This small molecule binds to this protein.
Small molecule (SMILES): CC1=CC2C3CC(CC4C(F)C(F)C(C5C(F)C(F)C(NC6C7CC8CC(C7)CC6C8)C(F)C5F)C(F)C4F)CCN3[Ru+2]34(N5C=CCCC5=C5C=CCCN53)(N3CCCCC3=C3CCCCN34)N2CC1

Binding-site contacts:
Ligand atom C19 contacts residue RFA1 of chain 1.L at 0.3 Å.
Ligand atom F57 contacts residue RFA1 of chain 1.L at 0.2 Å.
Ligand atom C43 contacts residue RFA1 of chain 1.L at 0.2 Å.
Ligand atom C40 contacts residue RFA1 of chain 1.L at 0.3 Å.
Ligand atom C29 contacts residue RFA1 of chain 1.L at 0.2 Å.
Ligand atom C50 contacts residue RFA1 of chain 1.L at 0.2 Å.
Ligand atom C41 contacts residue RFA1 of chain 1.L at 0.2 Å.
Ligand atom RU contacts residue RFA1 of chain 1.L at 0.2 Å.
Ligand atom C65 contacts residue RFA1 of chain 1.L at 0.1 Å.
Ligand atom F59 contacts residue RFA1 of chain 1.L at 0.2 Å.
Ligand atom F47 contacts residue RFA1 of chain 1.L at 0.2 Å.
Ligand atom C66 contacts residue RFA1 of chain 1.L at 0.2 Å.
Ligand atom C61 contacts residue RFA1 of chain 1.L at 0.2 Å.
Ligand atom C44 contacts residue RFA1 of chain 1.L at 0.3 Å.
Ligand atom N26 contacts residue RFA1 of chain 1.L at 0.2 Å (h-bond).
Ligand atom C68 contacts residue RFA1 of chain 1.L at 0.1 Å.
Ligand atom F46 contacts residue RFA1 of chain 1.L at 0.2 Å.
Ligand atom C55 contacts residue RFA1 of chain 1.L at 0.2 Å.
Ligand atom C52 contacts residue RFA1 of chain 1.L at 0.2 Å.
Ligand atom C42 contacts residue RFA1 of chain 1.L at 0.2 Å.
Ligand atom C24 contacts residue RFA1 of chain 1.L at 0.3 Å.
Ligand atom C21 contacts residue RFA1 of chain 1.L at 0.1 Å.
Ligand atom C70 contacts residue RFA1 of chain 1.L at 0.0 Å.
Ligand atom C64 contacts residue RFA1 of chain 1.L at 0.1 Å.
Ligand atom C62 contacts residue RFA1 of chain 1.L at 0.1 Å.
Ligand atom C36 contacts residue RFA1 of chain 1.L at 0.3 Å.
Ligand atom F56 contacts residue RFA1 of chain 1.L at 0.2 Å.
Ligand atom C67 contacts residue RFA1 of chain 1.L at 0.1 Å.
Ligand atom C69 contacts residue RFA1 of chain 1.L at 0.1 Å.
Ligand atom C20 contacts residue RFA1 of chain 1.L at 0.2 Å.
Ligand atom N25 contacts residue RFA1 of chain 1.L at 0.2 Å (h-bond).
Ligand atom F58 contacts residue RFA1 of chain 1.L at 0.2 Å.
Ligand atom C63 contacts residue RFA1 of chain 1.L at 0.2 Å.
Ligand atom N60 contacts residue RFA1 of chain 1.L at 0.2 Å (h-bond).
Ligand atom C54 contacts residue RFA1 of chain 1.L at 0.2 Å.
Ligand atom C30 contacts residue RFA1 of chain 1.L at 0.2 Å.
Ligand atom C51 contacts residue RFA1 of chain 1.L at 0.2 Å.
Ligand atom C53 contacts residue RFA1 of chain 1.L at 0.2 Å.
Ligand atom N13 contacts residue RFA1 of chain 1.L at 0.3 Å (h-bond).
Ligand atom C22 contacts residue RFA1 of chain 1.L at 0.2 Å.

Sequence of chain 1.B:
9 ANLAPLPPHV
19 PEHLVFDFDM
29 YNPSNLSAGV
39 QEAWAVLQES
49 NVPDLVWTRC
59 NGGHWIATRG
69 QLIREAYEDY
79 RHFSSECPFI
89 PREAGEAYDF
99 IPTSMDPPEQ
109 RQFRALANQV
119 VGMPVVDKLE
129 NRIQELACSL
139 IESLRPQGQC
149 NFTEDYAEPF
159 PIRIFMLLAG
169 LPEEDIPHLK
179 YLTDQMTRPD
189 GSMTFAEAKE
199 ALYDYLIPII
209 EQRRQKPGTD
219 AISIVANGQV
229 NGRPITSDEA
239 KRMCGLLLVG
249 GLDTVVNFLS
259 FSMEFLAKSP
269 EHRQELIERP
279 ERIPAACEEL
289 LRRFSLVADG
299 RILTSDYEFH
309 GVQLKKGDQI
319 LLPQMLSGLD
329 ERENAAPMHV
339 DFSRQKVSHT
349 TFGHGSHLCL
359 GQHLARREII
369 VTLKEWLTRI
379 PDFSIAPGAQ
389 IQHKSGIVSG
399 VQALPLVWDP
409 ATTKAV